Binding-site contacts:
Ligand atom O4 contacts residue ARG56 of chain 3.F at 4.2 Å.
Ligand atom C5 contacts residue ASN107 of chain 3.B at 3.7 Å.
Ligand atom C8 contacts residue GLU55 of chain 3.F at 3.8 Å.
Ligand atom C4 contacts residue ASN107 of chain 3.B at 4.2 Å.
Ligand atom C7 contacts residue ASN107 of chain 3.B at 3.3 Å.
Ligand atom C6 contacts residue ASN105 of chain 3.B at 3.8 Å.
Ligand atom O7 contacts residue GLU2 of chain 3.A at 3.9 Å.
Ligand atom O5 contacts residue ASN105 of chain 3.B at 4.1 Å.
Ligand atom O3 contacts residue GLU2 of chain 3.A at 4.5 Å.
Ligand atom O3 contacts residue ARG56 of chain 3.F at 2.9 Å (salt-bridge).
Ligand atom C7 contacts residue ARG56 of chain 3.F at 4.5 Å.
Ligand atom N2 contacts residue ARG56 of chain 3.F at 3.9 Å.
Ligand atom O7 contacts residue ASN107 of chain 3.B at 3.4 Å (h-bond).
Ligand atom N2 contacts residue ASN107 of chain 3.B at 2.9 Å (h-bond).
Ligand atom O6 contacts residue ASN105 of chain 3.B at 3.5 Å (h-bond).
Ligand atom C1 contacts residue ASN107 of chain 3.B at 1.4 Å.
Ligand atom O5 contacts residue ASN107 of chain 3.B at 2.4 Å (h-bond).
Ligand atom C3 contacts residue ARG56 of chain 3.F at 3.6 Å.
Ligand atom C1 contacts residue GLU110 of chain 3.B at 4.2 Å.
Ligand atom C8 contacts residue ARG56 of chain 3.F at 3.7 Å.
Ligand atom C6 contacts residue ASN107 of chain 3.B at 4.4 Å.
Ligand atom C2 contacts residue ASN107 of chain 3.B at 2.4 Å.
Ligand atom O6 contacts residue ASN107 of chain 3.B at 4.4 Å.
Ligand atom C3 contacts residue ASN107 of chain 3.B at 3.8 Å.
Ligand atom C2 contacts residue ARG56 of chain 3.F at 4.5 Å.

A protein and the small-molecule ligand that binds it are described below.
Small molecule (SMILES): CC(=O)N[C@@H]1[C@@H](O)[C@H](O)[C@@H](CO)O[C@H]1O

Sequence of chain 3.A:
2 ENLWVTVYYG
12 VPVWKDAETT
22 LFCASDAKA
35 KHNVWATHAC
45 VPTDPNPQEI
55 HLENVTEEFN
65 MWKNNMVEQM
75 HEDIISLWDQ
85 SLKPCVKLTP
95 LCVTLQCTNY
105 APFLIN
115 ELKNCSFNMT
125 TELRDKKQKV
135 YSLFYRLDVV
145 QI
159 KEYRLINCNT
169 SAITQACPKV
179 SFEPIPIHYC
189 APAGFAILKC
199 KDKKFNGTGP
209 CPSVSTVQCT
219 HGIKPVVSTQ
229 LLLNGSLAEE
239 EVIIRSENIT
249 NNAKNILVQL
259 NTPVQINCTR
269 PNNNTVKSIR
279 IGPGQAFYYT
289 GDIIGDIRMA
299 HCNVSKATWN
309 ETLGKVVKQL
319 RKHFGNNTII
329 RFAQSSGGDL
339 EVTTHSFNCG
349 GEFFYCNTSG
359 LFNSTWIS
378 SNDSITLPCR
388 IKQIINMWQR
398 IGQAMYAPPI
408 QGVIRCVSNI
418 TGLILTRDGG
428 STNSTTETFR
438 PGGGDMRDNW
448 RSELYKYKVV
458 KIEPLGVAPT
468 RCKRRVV

Sequence of chain 3.F:
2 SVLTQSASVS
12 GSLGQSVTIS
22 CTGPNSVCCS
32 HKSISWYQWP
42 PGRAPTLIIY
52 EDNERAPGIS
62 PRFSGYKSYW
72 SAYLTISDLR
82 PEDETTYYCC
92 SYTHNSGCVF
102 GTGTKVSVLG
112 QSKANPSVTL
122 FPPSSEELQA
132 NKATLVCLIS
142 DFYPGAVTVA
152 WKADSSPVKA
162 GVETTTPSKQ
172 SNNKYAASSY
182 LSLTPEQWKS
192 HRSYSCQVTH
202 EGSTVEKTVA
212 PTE

Sequence of chain 3.B:
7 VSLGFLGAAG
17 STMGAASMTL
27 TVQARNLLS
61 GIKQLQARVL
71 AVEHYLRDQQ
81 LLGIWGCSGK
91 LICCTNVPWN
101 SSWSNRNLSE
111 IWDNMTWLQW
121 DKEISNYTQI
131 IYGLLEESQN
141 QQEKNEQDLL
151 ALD